Sequence of chain 1.GB:
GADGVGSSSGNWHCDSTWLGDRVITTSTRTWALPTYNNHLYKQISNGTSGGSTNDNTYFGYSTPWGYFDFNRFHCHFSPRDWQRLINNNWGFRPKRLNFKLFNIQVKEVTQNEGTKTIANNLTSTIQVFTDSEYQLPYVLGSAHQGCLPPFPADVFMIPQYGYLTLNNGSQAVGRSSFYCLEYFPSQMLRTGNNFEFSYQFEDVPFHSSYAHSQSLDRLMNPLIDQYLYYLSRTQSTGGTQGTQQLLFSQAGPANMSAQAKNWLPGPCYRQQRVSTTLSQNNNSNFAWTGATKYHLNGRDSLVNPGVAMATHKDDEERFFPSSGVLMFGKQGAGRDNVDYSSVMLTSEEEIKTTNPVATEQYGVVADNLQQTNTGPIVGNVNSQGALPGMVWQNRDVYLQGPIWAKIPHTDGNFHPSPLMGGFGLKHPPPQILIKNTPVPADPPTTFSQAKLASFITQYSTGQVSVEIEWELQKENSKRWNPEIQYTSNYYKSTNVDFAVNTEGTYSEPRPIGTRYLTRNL

Binding-site contacts:
Ligand atom C2' contacts residue PRO416 of chain 1.GB at 4.5 Å (hydrophobic).
Ligand atom N1 contacts residue PRO205 of chain 1.GB at 4.0 Å.
Ligand atom C2 contacts residue PRO416 of chain 1.GB at 4.2 Å (hydrophobic).
Ligand atom OP2 contacts residue ASP411 of chain 1.EB at 4.2 Å.
Ligand atom P contacts residue DC1 of chain 1.UF at 1.6 Å.
Ligand atom C8 contacts residue HIS415 of chain 1.GB at 3.3 Å.
Ligand atom OP1 contacts residue DC1 of chain 1.UF at 2.5 Å (h-bond).
Ligand atom N1 contacts residue GLY424 of chain 1.GB at 3.9 Å.
Ligand atom N7 contacts residue HIS415 of chain 1.GB at 3.0 Å (h-bond).
Ligand atom C5 contacts residue PRO416 of chain 1.GB at 3.2 Å (hydrophobic).
Ligand atom N3 contacts residue PRO205 of chain 1.GB at 4.4 Å.
Ligand atom C4 contacts residue PRO416 of chain 1.GB at 4.0 Å (hydrophobic).
Ligand atom C5 contacts residue HIS415 of chain 1.GB at 4.3 Å.
Ligand atom N1 contacts residue PRO416 of chain 1.GB at 3.4 Å (h-bond).
Ligand atom OP2 contacts residue DC1 of chain 1.UF at 2.5 Å (h-bond).
Ligand atom N3 contacts residue PRO416 of chain 1.GB at 4.1 Å.
Ligand atom N6 contacts residue SER417 of chain 1.GB at 3.5 Å.
Ligand atom C5 contacts residue PRO205 of chain 1.GB at 4.2 Å (hydrophobic).
Ligand atom N7 contacts residue PRO416 of chain 1.GB at 3.7 Å.
Ligand atom C5' contacts residue DC1 of chain 1.UF at 3.8 Å.
Ligand atom N6 contacts residue ASN394 of chain 1.GB at 4.3 Å.
Ligand atom C6 contacts residue PRO205 of chain 1.GB at 3.9 Å (hydrophobic).
Ligand atom C6 contacts residue PRO416 of chain 1.GB at 2.9 Å (hydrophobic).
Ligand atom C2 contacts residue GLY424 of chain 1.GB at 4.1 Å.
Ligand atom C8 contacts residue PRO416 of chain 1.GB at 4.5 Å (hydrophobic).
Ligand atom O5' contacts residue DC1 of chain 1.UF at 2.5 Å (h-bond).
Ligand atom N9 contacts residue PRO416 of chain 1.GB at 4.3 Å.
Ligand atom N6 contacts residue PRO416 of chain 1.GB at 2.8 Å (h-bond).
Ligand atom C2 contacts residue PRO205 of chain 1.GB at 4.0 Å (hydrophobic).
Ligand atom O4' contacts residue DC1 of chain 1.UF at 4.2 Å.
Ligand atom N6 contacts residue PRO205 of chain 1.GB at 4.2 Å.

Sequence of chain 1.EB:
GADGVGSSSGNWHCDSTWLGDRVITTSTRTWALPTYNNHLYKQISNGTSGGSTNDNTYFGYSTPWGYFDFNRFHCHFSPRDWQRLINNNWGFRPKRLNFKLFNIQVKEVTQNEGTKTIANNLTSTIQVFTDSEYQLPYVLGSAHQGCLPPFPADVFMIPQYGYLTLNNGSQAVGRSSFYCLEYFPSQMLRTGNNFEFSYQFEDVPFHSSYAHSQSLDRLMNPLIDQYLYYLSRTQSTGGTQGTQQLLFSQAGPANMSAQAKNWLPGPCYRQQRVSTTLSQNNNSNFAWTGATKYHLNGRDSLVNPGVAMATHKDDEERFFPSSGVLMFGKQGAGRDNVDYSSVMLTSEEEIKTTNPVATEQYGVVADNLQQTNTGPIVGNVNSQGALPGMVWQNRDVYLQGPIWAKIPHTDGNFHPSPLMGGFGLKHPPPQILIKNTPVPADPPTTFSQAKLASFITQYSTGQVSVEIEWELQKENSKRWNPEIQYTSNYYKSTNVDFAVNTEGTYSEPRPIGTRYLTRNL

This protein binds this small molecule.
Small molecule (SMILES): Nc1ncnc2c1ncn2[C@H]1C[C@H](O)[C@@H](COP(=O)(O)O)O1